Binding-site contacts:
Ligand atom OAW contacts residue MET195 of chain 15.A at 3.4 Å.
Ligand atom NAT contacts residue TYR155 of chain 15.A at 3.9 Å.
Ligand atom CAP contacts residue LEU113 of chain 15.A at 3.6 Å (hydrophobic).
Ligand atom CAD contacts residue PHE137 of chain 15.A at 3.9 Å (hydrophobic).
Ligand atom CAK contacts residue PHE135 of chain 15.A at 3.3 Å (hydrophobic).
Ligand atom CAN contacts residue PHE135 of chain 15.A at 3.8 Å (hydrophobic).
Ligand atom CAA contacts residue PRO177 of chain 15.A at 3.2 Å (hydrophobic).
Ligand atom CAL contacts residue TYR155 of chain 15.A at 3.4 Å (hydrophobic).
Ligand atom CAS contacts residue ASN228 of chain 15.A at 3.5 Å.
Ligand atom CAH contacts residue MET114 of chain 15.A at 3.5 Å (hydrophobic).
Ligand atom CAE contacts residue ASN228 of chain 15.A at 3.6 Å.
Ligand atom OAC contacts residue ASP112 of chain 15.A at 3.8 Å.
Ligand atom CAM contacts residue TYR155 of chain 15.A at 3.9 Å (hydrophobic).
Ligand atom CAF contacts residue MET114 of chain 15.A at 3.1 Å (hydrophobic).
Ligand atom NBC contacts residue ASN228 of chain 15.A at 3.7 Å.
Ligand atom CAS contacts residue TRP203 of chain 15.A at 3.4 Å (hydrophobic).
Ligand atom CAG contacts residue TRP203 of chain 15.A at 3.7 Å (hydrophobic).
Ligand atom CAS contacts residue TYR201 of chain 15.A at 3.9 Å (hydrophobic).
Ligand atom CBA contacts residue TRP203 of chain 15.A at 3.8 Å (hydrophobic).
Ligand atom CAQ contacts residue LEU113 of chain 15.A at 3.6 Å (hydrophobic).
Ligand atom CAL contacts residue ILE111 of chain 15.A at 3.9 Å (hydrophobic).
Ligand atom NAU contacts residue MET114 of chain 15.A at 3.9 Å.
Ligand atom CAZ contacts residue ILE111 of chain 15.A at 3.9 Å (hydrophobic).
Ligand atom CAI contacts residue PHE135 of chain 15.A at 3.5 Å (hydrophobic).
Ligand atom CAF contacts residue ASP112 of chain 15.A at 3.9 Å.
Ligand atom NBD contacts residue ASN228 of chain 15.A at 3.7 Å.
Ligand atom CAN contacts residue ILE111 of chain 15.A at 3.8 Å (hydrophobic).
Ligand atom CAG contacts residue GLN202 of chain 15.A at 3.5 Å.
Ligand atom NBD contacts residue TRP203 of chain 15.A at 3.6 Å.
Ligand atom OAC contacts residue LEU113 of chain 15.A at 3.4 Å (h-bond).
Ligand atom CAX contacts residue ASN228 of chain 15.A at 3.8 Å.
Ligand atom CBB contacts residue LEU113 of chain 15.A at 3.7 Å (hydrophobic).
Ligand atom CAG contacts residue ASN228 of chain 15.A at 3.3 Å.
Ligand atom CAR contacts residue TYR201 of chain 15.A at 3.5 Å (hydrophobic).
Ligand atom CAE contacts residue GLN202 of chain 15.A at 3.6 Å.
Ligand atom CAR contacts residue ASN228 of chain 15.A at 3.7 Å.
Ligand atom CBA contacts residue ASN228 of chain 15.A at 3.7 Å.
Ligand atom CAJ contacts residue TYR155 of chain 15.A at 3.5 Å (hydrophobic).
Ligand atom CAA contacts residue VAL179 of chain 15.A at 3.5 Å (hydrophobic).
Ligand atom CAO contacts residue MET230 of chain 15.A at 3.6 Å (hydrophobic).

Sequence of chain 15.C:
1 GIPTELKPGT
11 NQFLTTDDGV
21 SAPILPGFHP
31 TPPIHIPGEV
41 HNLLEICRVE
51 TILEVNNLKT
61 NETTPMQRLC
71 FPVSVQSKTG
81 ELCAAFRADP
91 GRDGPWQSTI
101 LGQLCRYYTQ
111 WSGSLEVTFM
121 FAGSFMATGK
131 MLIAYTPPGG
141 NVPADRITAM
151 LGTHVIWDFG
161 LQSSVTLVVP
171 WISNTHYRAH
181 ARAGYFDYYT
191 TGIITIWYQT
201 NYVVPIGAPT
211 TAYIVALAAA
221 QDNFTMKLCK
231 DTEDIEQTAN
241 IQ

Sequence of chain 15.A:
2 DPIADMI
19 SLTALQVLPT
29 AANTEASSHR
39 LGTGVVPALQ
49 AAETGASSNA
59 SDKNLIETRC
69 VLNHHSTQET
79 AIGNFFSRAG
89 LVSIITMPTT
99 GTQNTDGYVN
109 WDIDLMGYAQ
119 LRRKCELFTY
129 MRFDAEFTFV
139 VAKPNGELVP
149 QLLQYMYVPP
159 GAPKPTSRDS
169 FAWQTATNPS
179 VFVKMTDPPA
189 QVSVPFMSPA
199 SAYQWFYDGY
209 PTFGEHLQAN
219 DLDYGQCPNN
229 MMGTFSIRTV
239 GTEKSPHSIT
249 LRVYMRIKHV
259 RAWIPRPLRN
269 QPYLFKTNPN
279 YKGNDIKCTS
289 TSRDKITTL

Sequence of chain 11.C:
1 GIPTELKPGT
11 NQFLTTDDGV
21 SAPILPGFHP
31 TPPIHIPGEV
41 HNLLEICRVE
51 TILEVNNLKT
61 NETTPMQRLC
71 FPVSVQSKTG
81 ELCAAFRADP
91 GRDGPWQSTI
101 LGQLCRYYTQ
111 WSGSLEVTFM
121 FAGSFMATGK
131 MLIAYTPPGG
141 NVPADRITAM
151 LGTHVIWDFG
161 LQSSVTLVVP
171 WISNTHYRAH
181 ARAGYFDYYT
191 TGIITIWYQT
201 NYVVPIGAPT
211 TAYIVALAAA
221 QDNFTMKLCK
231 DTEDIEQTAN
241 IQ

This protein binds this small molecule.
Small molecule (SMILES): CCO/N=C/c1ccc(OCC[C@@H](C)CCN2CCN(c3ccncc3)C2=O)cc1